Sequence of chain 1.B:
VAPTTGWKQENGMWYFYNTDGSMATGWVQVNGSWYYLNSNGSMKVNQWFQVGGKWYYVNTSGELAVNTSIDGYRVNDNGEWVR

Binding-site contacts:
Ligand atom C2 contacts residue TYR46 of chain 1.B at 4.2 Å (hydrophobic).
Ligand atom C4 contacts residue SER72 of chain 1.B at 4.5 Å.
Ligand atom C2 contacts residue MET54 of chain 1.B at 4.0 Å (hydrophobic).
Ligand atom C2 contacts residue TRP18 of chain 1.B at 3.5 Å (hydrophobic).
Ligand atom C5 contacts residue MET54 of chain 1.B at 4.1 Å (hydrophobic).
Ligand atom C5 contacts residue TRP25 of chain 1.B at 4.0 Å (hydrophobic).
Ligand atom C3 contacts residue TRP25 of chain 1.B at 3.5 Å (hydrophobic).
Ligand atom C4 contacts residue TYR46 of chain 1.B at 4.2 Å (hydrophobic).
Ligand atom C5 contacts residue SER72 of chain 1.B at 3.4 Å.
Ligand atom N1 contacts residue SER72 of chain 1.B at 4.3 Å.
Ligand atom C3 contacts residue TRP18 of chain 1.B at 4.4 Å (hydrophobic).
Ligand atom N1 contacts residue TRP25 of chain 1.B at 4.4 Å.

A protein and the small-molecule ligand that binds it are described below.
Small molecule (SMILES): C[N+](C)(C)CCOP(=O)(O)O